The small molecule below binds the protein below.
Small molecule (SMILES): CC(=O)N[C@@H]1[C@@H](O)[C@H](O)[C@@H](CO)O[C@H]1O

Sequence of chain 1.A:
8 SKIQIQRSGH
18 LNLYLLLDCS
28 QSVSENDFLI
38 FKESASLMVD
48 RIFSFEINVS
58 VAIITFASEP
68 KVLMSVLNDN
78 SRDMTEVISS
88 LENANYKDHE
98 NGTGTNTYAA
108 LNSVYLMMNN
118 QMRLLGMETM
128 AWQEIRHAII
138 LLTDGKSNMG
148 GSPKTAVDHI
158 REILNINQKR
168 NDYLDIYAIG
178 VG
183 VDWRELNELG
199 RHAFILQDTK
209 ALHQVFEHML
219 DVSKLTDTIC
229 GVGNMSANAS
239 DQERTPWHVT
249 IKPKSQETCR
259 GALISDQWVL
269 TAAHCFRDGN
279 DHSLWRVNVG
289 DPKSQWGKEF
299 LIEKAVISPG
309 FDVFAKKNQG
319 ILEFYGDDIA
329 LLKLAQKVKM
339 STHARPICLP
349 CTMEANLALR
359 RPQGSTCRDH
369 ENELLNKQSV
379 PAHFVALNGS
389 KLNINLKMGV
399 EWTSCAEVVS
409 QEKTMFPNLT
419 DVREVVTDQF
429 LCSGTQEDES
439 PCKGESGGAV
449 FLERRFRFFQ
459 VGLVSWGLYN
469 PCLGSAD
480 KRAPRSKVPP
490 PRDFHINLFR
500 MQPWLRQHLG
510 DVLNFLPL

Binding-site contacts:
Ligand atom C3 contacts residue ASN236 of chain 1.A at 3.3 Å.
Ligand atom C7 contacts residue ASN236 of chain 1.A at 3.9 Å.
Ligand atom O5 contacts residue ASN236 of chain 1.A at 2.4 Å (h-bond).
Ligand atom C2 contacts residue ASN236 of chain 1.A at 1.9 Å.
Ligand atom C8 contacts residue VAL213 of chain 1.A at 4.0 Å (hydrophobic).
Ligand atom C5 contacts residue ASN236 of chain 1.A at 3.5 Å.
Ligand atom C7 contacts residue HIS216 of chain 1.A at 4.0 Å.
Ligand atom N2 contacts residue ASN236 of chain 1.A at 2.6 Å (h-bond).
Ligand atom N2 contacts residue HIS216 of chain 1.A at 3.8 Å.
Ligand atom C1 contacts residue ALA235 of chain 1.A at 4.4 Å (hydrophobic).
Ligand atom C4 contacts residue ASN236 of chain 1.A at 3.8 Å.
Ligand atom O3 contacts residue ASN236 of chain 1.A at 4.0 Å.
Ligand atom C8 contacts residue HIS216 of chain 1.A at 3.5 Å.
Ligand atom C1 contacts residue ASN236 of chain 1.A at 1.4 Å.